Binding-site contacts:
Ligand atom C3 contacts residue ASN180 of chain 1.D at 3.8 Å.
Ligand atom N2 contacts residue ARG215 of chain 1.D at 3.8 Å.
Ligand atom C6 contacts residue SER217 of chain 1.D at 3.5 Å.
Ligand atom C8 contacts residue CYS170 of chain 1.D at 3.5 Å (hydrophobic).
Ligand atom O7 contacts residue ARG215 of chain 1.D at 4.0 Å.
Ligand atom C7 contacts residue ASN180 of chain 1.D at 3.9 Å.
Ligand atom C2 contacts residue ARG215 of chain 1.D at 3.6 Å.
Ligand atom O5 contacts residue ARG215 of chain 1.D at 3.8 Å.
Ligand atom C1 contacts residue ARG215 of chain 1.D at 3.7 Å.
Ligand atom C7 contacts residue ARG215 of chain 1.D at 4.0 Å.
Ligand atom O5 contacts residue ALA216 of chain 1.D at 4.2 Å.
Ligand atom C2 contacts residue ASN180 of chain 1.D at 2.4 Å.
Ligand atom N2 contacts residue ASN180 of chain 1.D at 2.9 Å (h-bond).
Ligand atom C5 contacts residue SER217 of chain 1.D at 3.8 Å.
Ligand atom O5 contacts residue ASN180 of chain 1.D at 2.4 Å (h-bond).
Ligand atom C8 contacts residue ASN180 of chain 1.D at 4.2 Å.
Ligand atom C4 contacts residue ASN180 of chain 1.D at 4.2 Å.
Ligand atom C5 contacts residue ASN180 of chain 1.D at 3.7 Å.
Ligand atom O5 contacts residue SER217 of chain 1.D at 3.8 Å.
Ligand atom C1 contacts residue ASN180 of chain 1.D at 1.4 Å.

Sequence of chain 1.D:
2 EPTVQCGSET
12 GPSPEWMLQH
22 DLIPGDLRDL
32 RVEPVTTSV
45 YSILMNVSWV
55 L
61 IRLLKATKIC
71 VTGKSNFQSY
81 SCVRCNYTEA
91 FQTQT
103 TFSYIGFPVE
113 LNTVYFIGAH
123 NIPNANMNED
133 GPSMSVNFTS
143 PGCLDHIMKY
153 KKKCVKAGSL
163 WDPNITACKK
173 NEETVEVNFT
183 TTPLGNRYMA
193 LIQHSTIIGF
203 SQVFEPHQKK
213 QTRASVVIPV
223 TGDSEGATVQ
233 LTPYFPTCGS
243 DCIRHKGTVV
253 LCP

A protein and the small-molecule ligand that binds it are described below.
Small molecule (SMILES): CC(=O)N[C@@H]1[C@@H](O)[C@H](O)[C@@H](CO)O[C@H]1O